A small-molecule ligand and the protein it binds are described below.
Small molecule (SMILES): N#Cc1c(-c2ccc3cc[nH]c3c2)n[nH]c1N

Sequence of chain 1.A:
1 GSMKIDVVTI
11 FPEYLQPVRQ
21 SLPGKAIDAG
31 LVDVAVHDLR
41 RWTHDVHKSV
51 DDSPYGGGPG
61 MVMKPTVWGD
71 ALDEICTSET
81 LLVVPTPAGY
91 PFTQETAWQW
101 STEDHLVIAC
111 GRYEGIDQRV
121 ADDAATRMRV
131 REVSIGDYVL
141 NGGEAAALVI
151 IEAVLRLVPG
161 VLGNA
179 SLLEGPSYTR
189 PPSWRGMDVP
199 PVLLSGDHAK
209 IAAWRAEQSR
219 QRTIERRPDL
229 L

Binding-site contacts:
Ligand atom N03 contacts residue VAL139 of chain 1.A at 3.7 Å.
Ligand atom N17 contacts residue SER134 of chain 1.A at 3.5 Å.
Ligand atom C07 contacts residue PRO85 of chain 1.A at 3.6 Å (hydrophobic).
Ligand atom C13 contacts residue GLY142 of chain 1.A at 3.6 Å.
Ligand atom C12 contacts residue ASN141 of chain 1.A at 3.7 Å.
Ligand atom C06 contacts residue PRO87 of chain 1.A at 3.4 Å (hydrophobic).
Ligand atom C13 contacts residue ARG112 of chain 1.A at 3.7 Å.
Ligand atom N17 contacts residue ILE135 of chain 1.A at 3.6 Å (h-bond).
Ligand atom C08 contacts residue GLY142 of chain 1.A at 3.7 Å.
Ligand atom N17 contacts residue ALA146 of chain 1.A at 3.5 Å.
Ligand atom C16 contacts residue THR86 of chain 1.A at 3.7 Å.
Ligand atom C07 contacts residue THR86 of chain 1.A at 3.6 Å.
Ligand atom N01 contacts residue TYR138 of chain 1.A at 3.6 Å (h-bond).
Ligand atom N01 contacts residue SER134 of chain 1.A at 3.0 Å (h-bond).
Ligand atom C08 contacts residue GLY143 of chain 1.A at 3.5 Å.
Ligand atom N01 contacts residue GLY136 of chain 1.A at 3.0 Å (h-bond).
Ligand atom C05 contacts residue PRO87 of chain 1.A at 3.7 Å (hydrophobic).
Ligand atom N17 contacts residue VAL133 of chain 1.A at 3.3 Å (h-bond).
Ligand atom N17 contacts residue PRO85 of chain 1.A at 3.5 Å.
Ligand atom N11 contacts residue ASN141 of chain 1.A at 3.6 Å (h-bond).
Ligand atom C08 contacts residue PRO85 of chain 1.A at 3.2 Å (hydrophobic).
Ligand atom C10 contacts residue GLY142 of chain 1.A at 3.5 Å.
Ligand atom N03 contacts residue LEU140 of chain 1.A at 3.4 Å (h-bond).
Ligand atom C02 contacts residue TYR138 of chain 1.A at 3.4 Å (hydrophobic).
Ligand atom C12 contacts residue TYR113 of chain 1.A at 3.3 Å (hydrophobic).
Ligand atom N01 contacts residue ILE135 of chain 1.A at 3.6 Å (h-bond).
Ligand atom N04 contacts residue LEU140 of chain 1.A at 3.0 Å (h-bond).
Ligand atom C07 contacts residue PRO87 of chain 1.A at 3.7 Å (hydrophobic).
Ligand atom C14 contacts residue PRO87 of chain 1.A at 3.6 Å (hydrophobic).
Ligand atom N11 contacts residue GLY142 of chain 1.A at 3.6 Å.
Ligand atom C12 contacts residue GLY142 of chain 1.A at 3.7 Å.
Ligand atom N03 contacts residue TYR138 of chain 1.A at 2.6 Å (h-bond).
Ligand atom N11 contacts residue TYR113 of chain 1.A at 3.8 Å.
Ligand atom C09 contacts residue GLY143 of chain 1.A at 3.6 Å.
Ligand atom C13 contacts residue GLY111 of chain 1.A at 3.4 Å.
Ligand atom C14 contacts residue LEU140 of chain 1.A at 3.7 Å (hydrophobic).
Ligand atom N04 contacts residue TYR138 of chain 1.A at 3.7 Å.
Ligand atom N17 contacts residue THR86 of chain 1.A at 3.3 Å (h-bond).
Ligand atom C12 contacts residue ARG112 of chain 1.A at 3.7 Å.
Ligand atom C09 contacts residue GLY142 of chain 1.A at 3.5 Å.